Sequence of chain 17.E:
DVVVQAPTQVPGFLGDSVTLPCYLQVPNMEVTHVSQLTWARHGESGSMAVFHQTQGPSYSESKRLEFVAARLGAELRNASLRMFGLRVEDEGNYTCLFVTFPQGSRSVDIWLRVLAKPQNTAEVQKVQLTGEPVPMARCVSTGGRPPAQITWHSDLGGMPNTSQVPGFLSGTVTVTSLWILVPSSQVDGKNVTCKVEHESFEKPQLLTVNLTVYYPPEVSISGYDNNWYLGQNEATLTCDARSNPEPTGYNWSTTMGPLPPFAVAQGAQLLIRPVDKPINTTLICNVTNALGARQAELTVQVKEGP

The small molecule below binds the protein below.
Small molecule (SMILES): CC(=O)N[C@H]1[C@H](O[C@H]2[C@H](O)[C@@H](NC(C)=O)CO[C@@H]2CO[C@@H]2O[C@@H](C)[C@@H](O)[C@@H](O)[C@@H]2O)O[C@H](CO)[C@@H](O[C@@H]2O[C@H](CO)[C@@H](O)[C@H](O)[C@@H]2O)[C@@H]1O

Binding-site contacts:
Ligand atom C3 contacts residue ASN307 of chain 17.E at 3.8 Å.
Ligand atom O6 contacts residue GLN328 of chain 17.E at 4.3 Å.
Ligand atom C5 contacts residue ASN307 of chain 17.E at 3.6 Å.
Ligand atom C8 contacts residue ASN307 of chain 17.E at 4.5 Å.
Ligand atom C1 contacts residue ASN307 of chain 17.E at 1.4 Å.
Ligand atom C4 contacts residue ASN307 of chain 17.E at 4.2 Å.
Ligand atom C2 contacts residue ASN307 of chain 17.E at 2.5 Å.
Ligand atom N2 contacts residue ASN307 of chain 17.E at 3.0 Å (h-bond).
Ligand atom C8 contacts residue PRO305 of chain 17.E at 2.9 Å (hydrophobic).
Ligand atom C8 contacts residue ILE306 of chain 17.E at 3.7 Å (hydrophobic).
Ligand atom C7 contacts residue ASN307 of chain 17.E at 4.1 Å.
Ligand atom C7 contacts residue PRO305 of chain 17.E at 4.3 Å (hydrophobic).
Ligand atom O5 contacts residue ASN307 of chain 17.E at 2.3 Å (h-bond).